A protein and the small-molecule ligand that binds it are described below.
Small molecule (SMILES): Nc1ncnc2c1ncn2[C@@H]1O[C@H](CO[P](=O)(O)O[P](=O)(O)NP(=O)(O)O)[C@@H](O)[C@H]1O

Binding-site contacts:
Ligand atom C6 contacts residue PRO45 of chain 4.C at 3.4 Å (hydrophobic).
Ligand atom O1G contacts residue THR97 of chain 4.C at 3.1 Å (h-bond).
Ligand atom O2B contacts residue THR98 of chain 4.C at 3.4 Å (h-bond).
Ligand atom O2G contacts residue THR97 of chain 4.C at 2.8 Å (h-bond).
Ligand atom N3B contacts residue THR97 of chain 4.C at 3.0 Å (h-bond).
Ligand atom O2B contacts residue GLY96 of chain 4.C at 3.2 Å.
Ligand atom O1G contacts residue THR98 of chain 4.C at 3.1 Å (h-bond).
Ligand atom PA contacts residue GLY44 of chain 4.C at 3.5 Å.
Ligand atom PG contacts residue THR97 of chain 4.C at 3.2 Å.
Ligand atom C5 contacts residue PRO45 of chain 4.C at 3.3 Å (hydrophobic).
Ligand atom O2' contacts residue GLY411 of chain 4.C at 2.9 Å (h-bond).
Ligand atom O2A contacts residue MG1 of chain 4.I at 2.2 Å.
Ligand atom O2G contacts residue GLY94 of chain 4.C at 3.6 Å (h-bond).
Ligand atom O1B contacts residue GLY96 of chain 4.C at 2.8 Å (h-bond).
Ligand atom O3A contacts residue THR98 of chain 4.C at 3.5 Å.
Ligand atom O2' contacts residue ALA410 of chain 4.C at 2.9 Å.
Ligand atom O1A contacts residue GLY44 of chain 4.C at 2.8 Å (h-bond).
Ligand atom PB contacts residue GLY96 of chain 4.C at 3.4 Å.
Ligand atom PA contacts residue MG1 of chain 4.I at 3.5 Å.
Ligand atom O1B contacts residue MG1 of chain 4.I at 3.2 Å.
Ligand atom C6 contacts residue ILE494 of chain 4.C at 3.5 Å (hydrophobic).
Ligand atom O5' contacts residue GLY44 of chain 4.C at 2.9 Å (h-bond).
Ligand atom N3B contacts residue GLY96 of chain 4.C at 3.4 Å (h-bond).
Ligand atom O1G contacts residue ASP64 of chain 4.C at 3.6 Å (salt-bridge).
Ligand atom O3G contacts residue ASP95 of chain 4.C at 3.6 Å (salt-bridge).
Ligand atom N1 contacts residue PRO45 of chain 4.C at 3.6 Å.
Ligand atom O3G contacts residue MG1 of chain 4.I at 2.1 Å.
Ligand atom N7 contacts residue THR163 of chain 4.C at 3.1 Å (h-bond).
Ligand atom O2B contacts residue THR99 of chain 4.C at 2.7 Å (h-bond).
Ligand atom O2' contacts residue GLU496 of chain 4.C at 3.1 Å (salt-bridge).
Ligand atom PG contacts residue MG1 of chain 4.I at 3.5 Å.
Ligand atom C2' contacts residue GLU496 of chain 4.C at 3.5 Å.
Ligand atom O1G contacts residue CYS65 of chain 4.C at 3.3 Å (h-bond).
Ligand atom O1A contacts residue THR42 of chain 4.C at 2.7 Å (h-bond).
Ligand atom O1A contacts residue LEU43 of chain 4.C at 3.2 Å.
Ligand atom N3B contacts residue THR98 of chain 4.C at 2.9 Å (h-bond).
Ligand atom N7 contacts residue THR160 of chain 4.C at 3.4 Å.
Ligand atom O4' contacts residue LEU451 of chain 4.C at 3.6 Å.
Ligand atom O4' contacts residue GLY44 of chain 4.C at 3.5 Å.
Ligand atom C4 contacts residue PRO45 of chain 4.C at 3.5 Å (hydrophobic).

Sequence of chain 4.C:
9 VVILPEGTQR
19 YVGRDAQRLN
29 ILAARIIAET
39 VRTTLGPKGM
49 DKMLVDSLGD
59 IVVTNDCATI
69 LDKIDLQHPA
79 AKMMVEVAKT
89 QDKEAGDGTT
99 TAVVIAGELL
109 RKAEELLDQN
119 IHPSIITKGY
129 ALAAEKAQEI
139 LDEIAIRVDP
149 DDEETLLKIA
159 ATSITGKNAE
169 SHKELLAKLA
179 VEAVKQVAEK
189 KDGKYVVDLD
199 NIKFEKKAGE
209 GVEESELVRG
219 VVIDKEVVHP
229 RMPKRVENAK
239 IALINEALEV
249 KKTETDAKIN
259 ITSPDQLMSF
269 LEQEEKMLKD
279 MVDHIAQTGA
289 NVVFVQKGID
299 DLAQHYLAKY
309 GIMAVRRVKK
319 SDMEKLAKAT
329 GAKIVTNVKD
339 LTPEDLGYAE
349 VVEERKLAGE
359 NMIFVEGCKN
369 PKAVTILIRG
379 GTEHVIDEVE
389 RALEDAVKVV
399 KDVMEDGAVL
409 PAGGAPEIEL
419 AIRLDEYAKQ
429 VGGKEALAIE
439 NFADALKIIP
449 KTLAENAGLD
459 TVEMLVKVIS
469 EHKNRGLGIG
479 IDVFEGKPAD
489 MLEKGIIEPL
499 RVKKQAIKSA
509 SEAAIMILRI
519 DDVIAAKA